The small molecule below binds the protein below.
Small molecule (SMILES): OC[C@H]1O[C@@H]2O[C@H]3[C@H](O)[C@@H](O)[C@@H](O[C@H]4[C@H](O)[C@@H](O)[C@@H](O[C@H]5[C@H](O)[C@@H](O)[C@@H](O[C@H]6[C@H](O)[C@@H](O)[C@@H](O[C@H]7[C@H](O)[C@@H](O)[C@@H](O[C@H]1[C@H](O)[C@H]2O)O[C@@H]7CO)O[C@@H]6CO)O[C@@H]5CO)O[C@@H]4CO)O[C@@H]3CO

Binding-site contacts:
Ligand atom O2 contacts residue ALA69 of chain 1.A at 3.4 Å.
Ligand atom O3 contacts residue GLY47 of chain 1.A at 3.7 Å.
Ligand atom O3 contacts residue ASN46 of chain 1.A at 3.8 Å.
Ligand atom O4 contacts residue ASN50 of chain 1.A at 3.7 Å.
Ligand atom C2 contacts residue TRP225 of chain 1.A at 3.7 Å (hydrophobic).
Ligand atom O5 contacts residue TYR155 of chain 1.A at 3.5 Å.
Ligand atom O3 contacts residue GLN72 of chain 1.A at 3.0 Å (h-bond).
Ligand atom O6 contacts residue TRP225 of chain 1.A at 3.7 Å.
Ligand atom C2 contacts residue GLN119 of chain 1.A at 3.5 Å.
Ligand atom O2 contacts residue LYS52 of chain 1.A at 2.9 Å (salt-bridge).
Ligand atom C3 contacts residue ASN50 of chain 1.A at 3.2 Å.
Ligand atom O3 contacts residue ASP16 of chain 1.A at 3.6 Å.
Ligand atom C1 contacts residue TRP225 of chain 1.A at 3.7 Å (hydrophobic).
Ligand atom C6 contacts residue TRP344 of chain 1.A at 3.7 Å (hydrophobic).
Ligand atom O3 contacts residue MET334 of chain 1.A at 3.7 Å.
Ligand atom O2 contacts residue GLN119 of chain 1.A at 2.7 Å (h-bond).
Ligand atom O2 contacts residue GLN72 of chain 1.A at 3.2 Å (h-bond).
Ligand atom O2 contacts residue ASN46 of chain 1.A at 2.9 Å (h-bond).
Ligand atom C3 contacts residue ALA49 of chain 1.A at 3.4 Å (hydrophobic).
Ligand atom C6 contacts residue TYR155 of chain 1.A at 3.7 Å (hydrophobic).
Ligand atom O2 contacts residue ASP16 of chain 1.A at 2.7 Å (salt-bridge).
Ligand atom O3 contacts residue ALA69 of chain 1.A at 3.7 Å.
Ligand atom C3 contacts residue ASP71 of chain 1.A at 3.6 Å.
Ligand atom O2 contacts residue GLU262 of chain 1.A at 3.3 Å (salt-bridge).
Ligand atom C6 contacts residue TRP225 of chain 1.A at 3.4 Å (hydrophobic).
Ligand atom O2 contacts residue SER48 of chain 1.A at 3.4 Å (h-bond).
Ligand atom C2 contacts residue ASP71 of chain 1.A at 3.3 Å.
Ligand atom O6 contacts residue ASN153 of chain 1.A at 3.2 Å (h-bond).
Ligand atom O2 contacts residue ASP71 of chain 1.A at 2.6 Å (salt-bridge).
Ligand atom C4 contacts residue TRP344 of chain 1.A at 3.7 Å (hydrophobic).
Ligand atom O2 contacts residue ALA49 of chain 1.A at 3.2 Å (h-bond).
Ligand atom C2 contacts residue ASP16 of chain 1.A at 3.6 Å.
Ligand atom O3 contacts residue ASN50 of chain 1.A at 2.6 Å (h-bond).
Ligand atom O6 contacts residue TYR155 of chain 1.A at 3.6 Å.
Ligand atom O5 contacts residue TRP225 of chain 1.A at 3.8 Å.
Ligand atom C1 contacts residue TYR155 of chain 1.A at 3.6 Å (hydrophobic).
Ligand atom O3 contacts residue ALA49 of chain 1.A at 3.5 Å (h-bond).
Ligand atom O3 contacts residue SER48 of chain 1.A at 3.5 Å.
Ligand atom O2 contacts residue ASN50 of chain 1.A at 2.9 Å (h-bond).
Ligand atom O3 contacts residue ASP71 of chain 1.A at 2.8 Å (salt-bridge).

Sequence of chain 1.A:
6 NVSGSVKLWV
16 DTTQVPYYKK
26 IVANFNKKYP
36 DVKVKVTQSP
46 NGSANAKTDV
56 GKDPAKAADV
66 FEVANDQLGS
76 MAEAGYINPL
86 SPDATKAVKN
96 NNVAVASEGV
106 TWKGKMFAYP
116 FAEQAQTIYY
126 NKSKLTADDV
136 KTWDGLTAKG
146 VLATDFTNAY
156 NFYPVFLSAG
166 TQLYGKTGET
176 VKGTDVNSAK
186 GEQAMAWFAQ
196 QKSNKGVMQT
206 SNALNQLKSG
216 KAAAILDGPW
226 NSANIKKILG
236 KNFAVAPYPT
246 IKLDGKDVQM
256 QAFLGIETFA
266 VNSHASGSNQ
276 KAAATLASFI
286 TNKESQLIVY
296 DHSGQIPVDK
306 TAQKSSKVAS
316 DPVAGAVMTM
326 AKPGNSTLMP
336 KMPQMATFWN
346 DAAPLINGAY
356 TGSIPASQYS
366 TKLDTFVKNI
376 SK